Binding-site contacts:
Ligand atom C5 contacts residue LYS52 of chain 2.A at 3.5 Å.
Ligand atom C6 contacts residue LYS52 of chain 2.A at 3.2 Å.
Ligand atom C7 contacts residue ASN446 of chain 1.A at 3.4 Å.
Ligand atom C1 contacts residue ASN446 of chain 1.A at 1.4 Å.
Ligand atom C5 contacts residue ASN446 of chain 1.A at 3.6 Å.
Ligand atom C4 contacts residue ASN446 of chain 1.A at 4.2 Å.
Ligand atom N2 contacts residue ASN446 of chain 1.A at 2.8 Å (h-bond).
Ligand atom O6 contacts residue LYS52 of chain 2.A at 4.5 Å.
Ligand atom C1 contacts residue THR445 of chain 1.A at 4.1 Å.
Ligand atom C8 contacts residue ASN446 of chain 1.A at 4.2 Å.
Ligand atom O5 contacts residue LYS52 of chain 2.A at 4.4 Å.
Ligand atom C3 contacts residue ASN446 of chain 1.A at 3.7 Å.
Ligand atom C2 contacts residue ASN446 of chain 1.A at 2.4 Å.
Ligand atom O5 contacts residue ASN446 of chain 1.A at 2.4 Å (h-bond).
Ligand atom O7 contacts residue ASN446 of chain 1.A at 4.0 Å.

Sequence of chain 1.A:
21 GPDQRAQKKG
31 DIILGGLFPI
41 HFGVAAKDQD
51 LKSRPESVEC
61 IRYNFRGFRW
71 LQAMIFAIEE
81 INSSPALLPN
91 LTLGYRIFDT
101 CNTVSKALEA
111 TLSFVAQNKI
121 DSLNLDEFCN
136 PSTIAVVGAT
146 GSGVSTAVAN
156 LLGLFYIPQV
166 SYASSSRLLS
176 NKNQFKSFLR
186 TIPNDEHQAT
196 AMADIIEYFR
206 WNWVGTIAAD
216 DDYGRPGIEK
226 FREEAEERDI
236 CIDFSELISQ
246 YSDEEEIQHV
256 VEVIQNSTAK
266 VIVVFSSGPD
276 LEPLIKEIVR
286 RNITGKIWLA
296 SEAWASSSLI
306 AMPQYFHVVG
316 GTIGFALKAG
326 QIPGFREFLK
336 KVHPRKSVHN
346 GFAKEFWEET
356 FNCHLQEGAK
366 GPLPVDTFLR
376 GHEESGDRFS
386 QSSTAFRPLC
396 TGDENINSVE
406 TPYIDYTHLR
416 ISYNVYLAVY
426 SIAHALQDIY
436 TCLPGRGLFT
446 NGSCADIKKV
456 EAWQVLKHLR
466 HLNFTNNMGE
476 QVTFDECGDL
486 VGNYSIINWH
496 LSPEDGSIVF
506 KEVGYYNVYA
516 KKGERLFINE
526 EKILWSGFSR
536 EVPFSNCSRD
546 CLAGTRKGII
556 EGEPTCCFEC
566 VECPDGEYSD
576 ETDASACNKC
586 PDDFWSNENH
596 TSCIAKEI

The small molecule below binds the protein below.
Small molecule (SMILES): CC(=O)N[C@@H]1[C@@H](O)[C@H](O)[C@@H](CO)O[C@H]1O

Sequence of chain 2.A:
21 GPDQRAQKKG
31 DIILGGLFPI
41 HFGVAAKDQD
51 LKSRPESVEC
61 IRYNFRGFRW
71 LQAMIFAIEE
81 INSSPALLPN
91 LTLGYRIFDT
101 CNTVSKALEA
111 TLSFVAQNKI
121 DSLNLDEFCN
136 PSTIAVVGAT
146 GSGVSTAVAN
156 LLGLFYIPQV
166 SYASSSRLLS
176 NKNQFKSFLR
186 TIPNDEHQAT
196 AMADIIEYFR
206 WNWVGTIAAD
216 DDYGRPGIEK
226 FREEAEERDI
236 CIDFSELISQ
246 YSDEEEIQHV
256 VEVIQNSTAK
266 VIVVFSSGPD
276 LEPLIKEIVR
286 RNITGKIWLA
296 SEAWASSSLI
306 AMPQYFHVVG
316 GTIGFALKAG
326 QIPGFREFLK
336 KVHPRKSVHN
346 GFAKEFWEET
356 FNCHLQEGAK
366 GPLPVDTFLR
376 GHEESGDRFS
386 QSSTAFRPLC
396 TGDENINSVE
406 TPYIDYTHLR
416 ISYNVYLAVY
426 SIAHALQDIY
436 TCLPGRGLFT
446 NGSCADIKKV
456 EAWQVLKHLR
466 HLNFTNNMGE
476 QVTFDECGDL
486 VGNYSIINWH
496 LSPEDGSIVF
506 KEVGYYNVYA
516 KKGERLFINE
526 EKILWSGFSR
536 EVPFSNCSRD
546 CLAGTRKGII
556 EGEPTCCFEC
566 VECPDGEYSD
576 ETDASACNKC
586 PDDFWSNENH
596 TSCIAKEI